Binding-site contacts:
Ligand atom C3' contacts residue ARG529 of chain 1.C at 3.9 Å.
Ligand atom O3' contacts residue LYS1065 of chain 1.C at 3.3 Å (salt-bridge).
Ligand atom P contacts residue ARG529 of chain 1.C at 3.4 Å.
Ligand atom O2' contacts residue GLN688 of chain 1.C at 3.8 Å.
Ligand atom C5 contacts residue D4M1 of chain 1.O at 3.6 Å.
Ligand atom PG contacts residue GLY227 of chain 1.F at 3.6 Å.
Ligand atom O5' contacts residue GLN688 of chain 1.C at 3.9 Å.
Ligand atom O2G contacts residue GLY227 of chain 1.F at 2.8 Å (h-bond).
Ligand atom O3G contacts residue ASP229 of chain 1.F at 3.2 Å (salt-bridge).
Ligand atom O2G contacts residue GLY228 of chain 1.F at 2.5 Å.
Ligand atom O3' contacts residue D4M1 of chain 1.O at 2.0 Å.
Ligand atom O1A contacts residue ASN568 of chain 1.C at 2.5 Å (h-bond).
Ligand atom C5' contacts residue GLN513 of chain 1.C at 3.9 Å.
Ligand atom C3' contacts residue D4M1 of chain 1.O at 2.9 Å.
Ligand atom O6 contacts residue D4M1 of chain 1.O at 3.1 Å (h-bond).
Ligand atom C6 contacts residue D4M1 of chain 1.O at 3.4 Å.
Ligand atom N1 contacts residue D4M1 of chain 1.O at 3.7 Å.
Ligand atom O2' contacts residue D4M1 of chain 1.O at 3.5 Å.
Ligand atom C2' contacts residue D4M1 of chain 1.O at 3.3 Å.
Ligand atom C8 contacts residue D4M1 of chain 1.O at 3.6 Å.
Ligand atom P contacts residue GLN688 of chain 1.C at 3.7 Å.
Ligand atom O1B contacts residue GLN510 of chain 1.C at 3.6 Å.
Ligand atom OP2 contacts residue ASN568 of chain 1.C at 3.7 Å.
Ligand atom OP2 contacts residue PRO564 of chain 1.C at 3.6 Å.
Ligand atom PG contacts residue ASP229 of chain 1.F at 3.4 Å.
Ligand atom OP1 contacts residue PRO564 of chain 1.C at 3.6 Å.
Ligand atom OP1 contacts residue ARG529 of chain 1.C at 2.9 Å (salt-bridge).
Ligand atom OP1 contacts residue GLN688 of chain 1.C at 3.5 Å (h-bond).
Ligand atom PB contacts residue ASP229 of chain 1.F at 3.4 Å.
Ligand atom PA contacts residue ASN568 of chain 1.C at 3.8 Å.
Ligand atom O2G contacts residue ASP229 of chain 1.F at 3.1 Å (salt-bridge).
Ligand atom O3G contacts residue GLY227 of chain 1.F at 3.3 Å (h-bond).
Ligand atom O3' contacts residue ARG529 of chain 1.C at 2.7 Å (salt-bridge).
Ligand atom O5' contacts residue D4M1 of chain 1.O at 3.8 Å.
Ligand atom O3' contacts residue GLN688 of chain 1.C at 3.0 Å (h-bond).
Ligand atom O3B contacts residue ASP229 of chain 1.F at 2.3 Å (salt-bridge).
Ligand atom O1B contacts residue ASP229 of chain 1.F at 3.2 Å (salt-bridge).
Ligand atom O1B contacts residue ARG540 of chain 1.C at 3.9 Å.
Ligand atom N7 contacts residue D4M1 of chain 1.O at 3.5 Å.
Ligand atom PG contacts residue GLY228 of chain 1.F at 3.9 Å.

Sequence of chain 1.C:
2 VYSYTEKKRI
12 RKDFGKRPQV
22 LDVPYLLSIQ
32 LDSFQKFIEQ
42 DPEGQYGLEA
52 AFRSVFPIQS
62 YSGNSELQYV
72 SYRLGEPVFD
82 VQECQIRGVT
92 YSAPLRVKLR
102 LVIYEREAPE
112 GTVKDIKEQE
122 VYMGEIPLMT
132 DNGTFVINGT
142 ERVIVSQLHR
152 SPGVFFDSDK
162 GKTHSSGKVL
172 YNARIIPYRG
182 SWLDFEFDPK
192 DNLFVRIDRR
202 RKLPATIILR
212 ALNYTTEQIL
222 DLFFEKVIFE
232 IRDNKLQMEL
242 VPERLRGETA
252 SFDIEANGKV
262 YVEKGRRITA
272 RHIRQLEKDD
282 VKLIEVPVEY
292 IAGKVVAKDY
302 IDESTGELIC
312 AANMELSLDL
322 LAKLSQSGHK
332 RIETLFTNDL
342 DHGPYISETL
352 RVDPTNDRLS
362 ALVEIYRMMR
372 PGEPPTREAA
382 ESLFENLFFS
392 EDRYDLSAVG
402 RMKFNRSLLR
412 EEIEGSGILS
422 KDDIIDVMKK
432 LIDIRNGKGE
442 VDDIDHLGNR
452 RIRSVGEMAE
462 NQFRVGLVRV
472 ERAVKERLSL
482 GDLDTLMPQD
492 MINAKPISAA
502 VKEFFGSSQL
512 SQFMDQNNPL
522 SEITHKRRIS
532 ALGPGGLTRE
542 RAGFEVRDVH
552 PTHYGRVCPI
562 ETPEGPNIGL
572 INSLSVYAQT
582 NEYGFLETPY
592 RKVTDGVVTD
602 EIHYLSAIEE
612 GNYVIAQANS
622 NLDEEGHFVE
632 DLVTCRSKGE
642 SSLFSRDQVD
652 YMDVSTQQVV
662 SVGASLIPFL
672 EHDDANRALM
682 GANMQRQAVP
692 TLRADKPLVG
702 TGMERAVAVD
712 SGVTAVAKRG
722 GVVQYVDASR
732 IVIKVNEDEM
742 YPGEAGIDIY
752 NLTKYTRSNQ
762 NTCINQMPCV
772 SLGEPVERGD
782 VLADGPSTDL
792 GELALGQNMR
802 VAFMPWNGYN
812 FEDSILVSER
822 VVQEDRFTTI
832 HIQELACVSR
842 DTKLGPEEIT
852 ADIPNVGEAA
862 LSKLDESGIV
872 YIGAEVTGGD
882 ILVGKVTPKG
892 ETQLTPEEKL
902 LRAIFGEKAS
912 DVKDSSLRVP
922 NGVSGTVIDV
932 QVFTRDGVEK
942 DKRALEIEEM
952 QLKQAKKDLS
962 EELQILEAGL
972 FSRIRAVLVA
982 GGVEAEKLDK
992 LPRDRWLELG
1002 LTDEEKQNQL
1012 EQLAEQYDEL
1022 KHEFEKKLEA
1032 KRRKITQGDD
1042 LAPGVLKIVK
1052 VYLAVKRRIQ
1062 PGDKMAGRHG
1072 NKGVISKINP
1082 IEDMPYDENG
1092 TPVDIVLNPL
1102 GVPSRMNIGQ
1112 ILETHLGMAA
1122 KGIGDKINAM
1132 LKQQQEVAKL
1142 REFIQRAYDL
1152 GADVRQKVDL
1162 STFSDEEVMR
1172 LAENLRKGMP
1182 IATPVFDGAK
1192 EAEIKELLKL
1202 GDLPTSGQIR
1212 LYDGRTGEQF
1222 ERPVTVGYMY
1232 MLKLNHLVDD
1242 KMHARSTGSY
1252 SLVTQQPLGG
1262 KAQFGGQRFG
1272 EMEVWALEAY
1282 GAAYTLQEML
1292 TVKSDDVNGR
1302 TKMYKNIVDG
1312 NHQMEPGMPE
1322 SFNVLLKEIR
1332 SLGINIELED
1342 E

Sequence of chain 1.F:
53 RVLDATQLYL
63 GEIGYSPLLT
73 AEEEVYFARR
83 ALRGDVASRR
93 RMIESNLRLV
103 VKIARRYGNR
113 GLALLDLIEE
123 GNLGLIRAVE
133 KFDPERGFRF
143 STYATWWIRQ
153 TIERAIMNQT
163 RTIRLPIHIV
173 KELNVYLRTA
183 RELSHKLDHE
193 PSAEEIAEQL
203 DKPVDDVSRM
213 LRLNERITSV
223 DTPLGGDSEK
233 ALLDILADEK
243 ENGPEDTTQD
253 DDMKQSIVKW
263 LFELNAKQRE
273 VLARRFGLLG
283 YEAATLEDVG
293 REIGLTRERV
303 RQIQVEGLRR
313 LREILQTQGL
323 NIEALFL

A protein and the small-molecule ligand that binds it are described below.
Small molecule (SMILES): Nc1nc2c(ncn2[C@@H]2O[C@H](CO[P](=O)(O)O[P](=O)(O)OP(=O)(O)O)[C@@H](O[P](=O)(O)OC[C@H]3O[C@@H](n4cnc5c(N)ncnc54)[C@H](O)[C@@H]3O[P](=O)(O)OC[C@H]3O[C@@H](n4cnc5c(=O)nc(N)[nH]c54)[C@H](O)[C@@H]3O)[C@H]2O)c(=O)[nH]1